A protein and the small-molecule ligand that binds it are described below.
Small molecule (SMILES): CC[C@H](C)[C@@H](C=O)NC(=O)[C@H](C)NC(=O)[C@H](CC(C)C)NC(=O)[C@H](CO)NC(=O)[C@H](CC(C)C)NC(=O)[C@H](CC(N)=O)NC(=O)[C@H](CCCCN)NC(=O)[C@H](C)NC(=O)[C@H](CC(N)=O)NC(=O)[C@H](CCCN=C(N)N)NC(=O)[C@H](C)NC(=O)[C@H](C)NC(=O)[C@H](CC(C)C)NC(=O)[C@@H](N)CO

Binding-site contacts:
Ligand atom CZ contacts residue TYR119 of chain 1.A at 3.7 Å (hydrophobic).
Ligand atom C contacts residue GLU69 of chain 1.A at 3.8 Å.
Ligand atom O contacts residue SER147 of chain 1.A at 3.4 Å.
Ligand atom C contacts residue CYS149 of chain 1.A at 3.8 Å (hydrophobic).
Ligand atom O contacts residue GLU69 of chain 1.A at 3.6 Å.
Ligand atom N contacts residue ASP150 of chain 1.A at 3.7 Å.
Ligand atom O contacts residue CYS149 of chain 1.A at 3.6 Å (h-bond).
Ligand atom CD1 contacts residue THR98 of chain 1.A at 3.8 Å.
Ligand atom OG contacts residue ASP150 of chain 1.A at 2.5 Å (salt-bridge).
Ligand atom NH1 contacts residue ASP317 of chain 1.A at 3.1 Å (salt-bridge).
Ligand atom NH1 contacts residue TYR119 of chain 1.A at 2.8 Å (h-bond).
Ligand atom N contacts residue HIS113 of chain 1.A at 3.6 Å.
Ligand atom NH2 contacts residue ASP314 of chain 1.A at 3.2 Å.
Ligand atom CG contacts residue CYS149 of chain 1.A at 3.6 Å (hydrophobic).
Ligand atom CD2 contacts residue ASP112 of chain 1.A at 3.5 Å.
Ligand atom CZ contacts residue ASP317 of chain 1.A at 3.0 Å.
Ligand atom CA contacts residue SER147 of chain 1.A at 3.3 Å.
Ligand atom CD contacts residue TYR312 of chain 1.A at 3.6 Å (hydrophobic).
Ligand atom CD1 contacts residue PHE117 of chain 1.A at 3.7 Å (hydrophobic).
Ligand atom NZ contacts residue ASP112 of chain 1.A at 2.6 Å (salt-bridge).
Ligand atom CB contacts residue SER147 of chain 1.A at 3.8 Å.
Ligand atom NH1 contacts residue ARG123 of chain 1.A at 3.7 Å.
Ligand atom CD1 contacts residue TYR312 of chain 1.A at 3.3 Å (hydrophobic).
Ligand atom O contacts residue ASN148 of chain 1.A at 3.4 Å (h-bond).
Ligand atom N contacts residue GLU69 of chain 1.A at 3.6 Å.
Ligand atom CB contacts residue HIS113 of chain 1.A at 3.6 Å.
Ligand atom NH2 contacts residue ASP317 of chain 1.A at 2.8 Å (salt-bridge).
Ligand atom NE contacts residue TYR312 of chain 1.A at 3.5 Å (h-bond).
Ligand atom O contacts residue HIS113 of chain 1.A at 2.9 Å (h-bond).
Ligand atom NE contacts residue ASP317 of chain 1.A at 3.8 Å.
Ligand atom N contacts residue SER147 of chain 1.A at 3.1 Å (h-bond).
Ligand atom C contacts residue SER147 of chain 1.A at 3.6 Å.
Ligand atom CE contacts residue ASP112 of chain 1.A at 3.8 Å.
Ligand atom CZ contacts residue TYR312 of chain 1.A at 3.7 Å (hydrophobic).
Ligand atom CD2 contacts residue HIS113 of chain 1.A at 3.7 Å.
Ligand atom O contacts residue TYR116 of chain 1.A at 3.6 Å.
Ligand atom CB contacts residue TYR116 of chain 1.A at 3.8 Å (hydrophobic).
Ligand atom N contacts residue ASP150 of chain 1.A at 3.8 Å.
Ligand atom OD1 contacts residue ASN148 of chain 1.A at 3.4 Å (h-bond).
Ligand atom O contacts residue GLN107 of chain 1.A at 3.4 Å (h-bond).

Sequence of chain 1.A:
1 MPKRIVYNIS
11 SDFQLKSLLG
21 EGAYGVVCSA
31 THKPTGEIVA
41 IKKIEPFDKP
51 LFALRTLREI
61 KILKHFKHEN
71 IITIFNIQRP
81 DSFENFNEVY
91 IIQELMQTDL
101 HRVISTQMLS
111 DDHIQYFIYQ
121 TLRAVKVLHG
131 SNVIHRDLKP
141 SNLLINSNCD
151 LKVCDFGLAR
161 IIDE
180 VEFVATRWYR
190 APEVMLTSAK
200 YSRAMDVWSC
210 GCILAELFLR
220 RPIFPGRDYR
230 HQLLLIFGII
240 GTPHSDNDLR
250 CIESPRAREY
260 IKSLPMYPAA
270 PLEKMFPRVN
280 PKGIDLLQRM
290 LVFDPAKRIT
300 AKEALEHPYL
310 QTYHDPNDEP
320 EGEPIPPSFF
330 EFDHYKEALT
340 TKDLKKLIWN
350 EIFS